This small molecule binds to this protein.
Small molecule (SMILES): CCCCOC(=O)c1ccc(O)cc1

Sequence of chain 1.B:
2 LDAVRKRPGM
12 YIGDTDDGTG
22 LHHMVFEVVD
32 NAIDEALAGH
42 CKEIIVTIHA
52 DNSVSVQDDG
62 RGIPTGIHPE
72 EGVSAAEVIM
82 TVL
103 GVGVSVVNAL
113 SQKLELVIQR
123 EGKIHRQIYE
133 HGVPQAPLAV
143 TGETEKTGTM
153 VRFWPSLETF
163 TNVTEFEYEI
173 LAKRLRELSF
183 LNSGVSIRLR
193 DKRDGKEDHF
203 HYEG

Binding-site contacts:
Ligand atom CAD contacts residue ASN32 of chain 1.B at 3.9 Å.
Ligand atom CAA contacts residue PRO65 of chain 1.B at 3.9 Å (hydrophobic).
Ligand atom CAM contacts residue ALA33 of chain 1.B at 4.4 Å (hydrophobic).
Ligand atom CAG contacts residue ASN32 of chain 1.B at 3.5 Å.
Ligand atom CAD contacts residue ILE64 of chain 1.B at 4.3 Å (hydrophobic).
Ligand atom CAM contacts residue VAL153 of chain 1.B at 3.9 Å (hydrophobic).
Ligand atom OAB contacts residue ILE80 of chain 1.B at 3.3 Å.
Ligand atom OAC contacts residue ALA33 of chain 1.B at 4.4 Å.
Ligand atom CAH contacts residue ILE80 of chain 1.B at 4.1 Å (hydrophobic).
Ligand atom CAM contacts residue THR151 of chain 1.B at 4.3 Å.
Ligand atom CAF contacts residue ASN32 of chain 1.B at 3.7 Å.
Ligand atom CAD contacts residue THR151 of chain 1.B at 4.0 Å.
Ligand atom CAD contacts residue ASP59 of chain 1.B at 4.0 Å.
Ligand atom CAL contacts residue ILE64 of chain 1.B at 3.8 Å (hydrophobic).
Ligand atom OAK contacts residue GLU36 of chain 1.B at 4.1 Å.
Ligand atom CAM contacts residue VAL29 of chain 1.B at 4.3 Å (hydrophobic).
Ligand atom OAK contacts residue ASN32 of chain 1.B at 4.3 Å.
Ligand atom CAI contacts residue GLU36 of chain 1.B at 3.5 Å.
Ligand atom CAN contacts residue ILE64 of chain 1.B at 3.6 Å (hydrophobic).
Ligand atom CAH contacts residue PRO65 of chain 1.B at 4.4 Å (hydrophobic).
Ligand atom OAB contacts residue ASN32 of chain 1.B at 3.6 Å.
Ligand atom OAK contacts residue ILE64 of chain 1.B at 3.9 Å.
Ligand atom CAF contacts residue ILE64 of chain 1.B at 3.6 Å (hydrophobic).
Ligand atom CAF contacts residue GLU36 of chain 1.B at 3.9 Å.
Ligand atom OAB contacts residue VAL106 of chain 1.B at 3.7 Å.
Ligand atom CAG contacts residue VAL106 of chain 1.B at 3.8 Å (hydrophobic).
Ligand atom CAE contacts residue ASN32 of chain 1.B at 3.7 Å.
Ligand atom CAM contacts residue ASN32 of chain 1.B at 3.9 Å.
Ligand atom CAJ contacts residue ILE80 of chain 1.B at 4.1 Å (hydrophobic).
Ligand atom OAC contacts residue VAL29 of chain 1.B at 3.5 Å.
Ligand atom OAC contacts residue VAL153 of chain 1.B at 3.6 Å.
Ligand atom CAL contacts residue ILE80 of chain 1.B at 4.1 Å (hydrophobic).
Ligand atom CAL contacts residue ASN32 of chain 1.B at 3.8 Å.
Ligand atom CAG contacts residue ILE64 of chain 1.B at 4.2 Å (hydrophobic).
Ligand atom CAN contacts residue ASN32 of chain 1.B at 3.5 Å.
Ligand atom CAE contacts residue VAL153 of chain 1.B at 3.8 Å (hydrophobic).
Ligand atom CAE contacts residue VAL106 of chain 1.B at 4.0 Å (hydrophobic).
Ligand atom CAD contacts residue ALA33 of chain 1.B at 4.2 Å (hydrophobic).
Ligand atom CAE contacts residue VAL29 of chain 1.B at 4.2 Å (hydrophobic).
Ligand atom CAD contacts residue GLU36 of chain 1.B at 4.1 Å.